Binding-site contacts:
Ligand atom C1 contacts residue ASP70 of chain 1.A at 3.6 Å.
Ligand atom CM3 contacts residue ARG143 of chain 1.A at 4.3 Å.
Ligand atom C' contacts residue TYR325 of chain 1.A at 3.5 Å (hydrophobic).
Ligand atom C5 contacts residue ASP70 of chain 1.A at 3.5 Å.
Ligand atom N4 contacts residue GLU146 of chain 1.A at 4.1 Å.
Ligand atom C2 contacts residue TYR325 of chain 1.A at 3.4 Å (hydrophobic).
Ligand atom O4 contacts residue ARG71 of chain 1.A at 3.6 Å.
Ligand atom C6 contacts residue ARG37 of chain 1.A at 3.9 Å.
Ligand atom CM4 contacts residue ILE141 of chain 1.A at 4.3 Å (hydrophobic).
Ligand atom N3' contacts residue GLU195 of chain 1.A at 2.5 Å (salt-bridge).
Ligand atom O3 contacts residue GLU196 of chain 1.A at 2.9 Å (salt-bridge).
Ligand atom C1 contacts residue ARG37 of chain 1.A at 4.3 Å.
Ligand atom O3 contacts residue TYR325 of chain 1.A at 3.7 Å.
Ligand atom C' contacts residue ARG37 of chain 1.A at 3.7 Å.
Ligand atom O1' contacts residue ARG211 of chain 1.A at 4.0 Å.
Ligand atom N3' contacts residue GLU196 of chain 1.A at 4.0 Å.
Ligand atom C4' contacts residue ASP70 of chain 1.A at 4.0 Å.
Ligand atom C6 contacts residue ASP70 of chain 1.A at 3.4 Å.
Ligand atom C6 contacts residue TYR325 of chain 1.A at 3.7 Å (hydrophobic).
Ligand atom O1' contacts residue ARG290 of chain 1.A at 3.4 Å (salt-bridge).
Ligand atom CM3 contacts residue GLU195 of chain 1.A at 3.4 Å.
Ligand atom O2' contacts residue ASP70 of chain 1.A at 3.9 Å.
Ligand atom C2 contacts residue ASP70 of chain 1.A at 3.6 Å.
Ligand atom C4 contacts residue ASP70 of chain 1.A at 3.8 Å.
Ligand atom CM4 contacts residue TRP97 of chain 1.A at 3.5 Å (hydrophobic).
Ligand atom C3 contacts residue TYR325 of chain 1.A at 4.0 Å (hydrophobic).
Ligand atom C1 contacts residue TYR325 of chain 1.A at 3.3 Å (hydrophobic).
Ligand atom C5 contacts residue TYR325 of chain 1.A at 4.2 Å (hydrophobic).
Ligand atom O4 contacts residue ASP70 of chain 1.A at 3.0 Å.
Ligand atom O2' contacts residue ARG290 of chain 1.A at 4.2 Å.
Ligand atom C' contacts residue ASP70 of chain 1.A at 4.3 Å.
Ligand atom C4' contacts residue ARG71 of chain 1.A at 4.2 Å.
Ligand atom C5 contacts residue GLU38 of chain 1.A at 3.4 Å.
Ligand atom CM4 contacts residue ARG71 of chain 1.A at 4.0 Å.
Ligand atom O2' contacts residue ARG37 of chain 1.A at 2.9 Å (salt-bridge).
Ligand atom C3' contacts residue GLU196 of chain 1.A at 4.0 Å.
Ligand atom C3 contacts residue ASP70 of chain 1.A at 3.8 Å.
Ligand atom C6 contacts residue GLU38 of chain 1.A at 3.2 Å.
Ligand atom C4 contacts residue TYR325 of chain 1.A at 4.3 Å (hydrophobic).
Ligand atom O1' contacts residue TYR325 of chain 1.A at 3.1 Å (h-bond).

Sequence of chain 1.A:
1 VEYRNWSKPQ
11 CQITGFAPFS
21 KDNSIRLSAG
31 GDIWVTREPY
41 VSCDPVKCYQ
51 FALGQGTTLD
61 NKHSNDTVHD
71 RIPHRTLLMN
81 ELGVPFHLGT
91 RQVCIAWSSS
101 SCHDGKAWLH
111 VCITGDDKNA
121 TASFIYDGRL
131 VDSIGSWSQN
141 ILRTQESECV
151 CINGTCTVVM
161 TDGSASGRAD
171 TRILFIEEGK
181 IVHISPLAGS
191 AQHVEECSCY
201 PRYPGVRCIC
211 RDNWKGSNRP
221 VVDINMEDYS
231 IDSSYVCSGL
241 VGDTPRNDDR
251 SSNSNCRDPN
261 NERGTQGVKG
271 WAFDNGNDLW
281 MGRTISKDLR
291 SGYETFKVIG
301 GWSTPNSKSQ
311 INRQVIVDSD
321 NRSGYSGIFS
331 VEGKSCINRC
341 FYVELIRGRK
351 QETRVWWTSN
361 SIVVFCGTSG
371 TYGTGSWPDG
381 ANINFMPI

The protein below binds the small molecule below.
Small molecule (SMILES): CC(=O)Nc1ccc(C(=O)O)cc1NC(=O)C[NH3+]